Sequence of chain 1.B:
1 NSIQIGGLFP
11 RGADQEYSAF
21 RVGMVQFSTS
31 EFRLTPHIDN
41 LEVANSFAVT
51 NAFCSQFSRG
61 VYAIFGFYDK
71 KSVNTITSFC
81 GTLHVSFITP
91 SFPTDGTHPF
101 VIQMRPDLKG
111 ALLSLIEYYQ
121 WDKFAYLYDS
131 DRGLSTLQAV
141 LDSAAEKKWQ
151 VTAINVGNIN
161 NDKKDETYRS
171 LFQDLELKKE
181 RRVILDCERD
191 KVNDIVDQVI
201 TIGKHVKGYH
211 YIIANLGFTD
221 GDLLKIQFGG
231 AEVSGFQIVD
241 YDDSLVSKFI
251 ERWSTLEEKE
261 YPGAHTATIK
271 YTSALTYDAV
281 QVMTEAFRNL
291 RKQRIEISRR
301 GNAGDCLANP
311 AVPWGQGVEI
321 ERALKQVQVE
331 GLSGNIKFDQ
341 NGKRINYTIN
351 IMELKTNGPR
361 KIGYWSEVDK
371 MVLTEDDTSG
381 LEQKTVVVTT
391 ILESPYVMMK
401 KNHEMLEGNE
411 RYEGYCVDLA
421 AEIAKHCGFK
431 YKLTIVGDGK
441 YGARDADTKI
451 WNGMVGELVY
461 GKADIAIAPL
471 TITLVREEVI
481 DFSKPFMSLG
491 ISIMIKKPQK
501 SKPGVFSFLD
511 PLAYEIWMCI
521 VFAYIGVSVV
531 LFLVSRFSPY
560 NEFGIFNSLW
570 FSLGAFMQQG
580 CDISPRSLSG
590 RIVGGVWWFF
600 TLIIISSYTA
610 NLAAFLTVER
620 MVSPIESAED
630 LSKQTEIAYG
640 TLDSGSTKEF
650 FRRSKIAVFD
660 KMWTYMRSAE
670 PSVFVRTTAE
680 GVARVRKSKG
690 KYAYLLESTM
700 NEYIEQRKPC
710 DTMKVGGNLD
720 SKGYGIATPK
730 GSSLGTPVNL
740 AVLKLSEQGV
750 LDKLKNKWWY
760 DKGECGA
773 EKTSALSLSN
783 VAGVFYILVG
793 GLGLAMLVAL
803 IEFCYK

Binding-site contacts:
Ligand atom C6 contacts residue PCW1 of chain 1.Q at 4.4 Å.
Ligand atom C7 contacts residue VAL505 of chain 1.B at 3.7 Å (hydrophobic).
Ligand atom C14 contacts residue TYR788 of chain 1.B at 4.2 Å (hydrophobic).
Ligand atom C16 contacts residue PCW1 of chain 1.Q at 3.3 Å.
Ligand atom C6 contacts residue VAL505 of chain 1.B at 4.4 Å (hydrophobic).
Ligand atom C26 contacts residue GLY792 of chain 1.B at 4.1 Å.
Ligand atom C27 contacts residue GLY792 of chain 1.B at 3.6 Å.
Ligand atom C5 contacts residue PCW1 of chain 1.Q at 3.7 Å.
Ligand atom C25 contacts residue GLY792 of chain 1.B at 4.2 Å.
Ligand atom C18 contacts residue PHE922 of chain 1.A at 3.9 Å (hydrophobic).
Ligand atom C14 contacts residue PCW1 of chain 1.Q at 4.3 Å.
Ligand atom C25 contacts residue PCW1 of chain 1.R at 4.3 Å.
Ligand atom C20 contacts residue PHE922 of chain 1.A at 4.0 Å (hydrophobic).
Ligand atom C27 contacts residue PCW1 of chain 1.Q at 3.8 Å.
Ligand atom C7 contacts residue LEU970 of chain 1.A at 4.5 Å (hydrophobic).
Ligand atom C7 contacts residue PCW1 of chain 1.Q at 4.2 Å.
Ligand atom C22 contacts residue PHE922 of chain 1.A at 4.2 Å (hydrophobic).
Ligand atom C21 contacts residue VAL966 of chain 1.A at 3.8 Å (hydrophobic).
Ligand atom C23 contacts residue PCW1 of chain 1.R at 3.9 Å.
Ligand atom C9 contacts residue PCW1 of chain 1.Q at 4.1 Å.
Ligand atom C16 contacts residue TYR788 of chain 1.B at 4.0 Å (hydrophobic).
Ligand atom C12 contacts residue PHE922 of chain 1.A at 4.1 Å (hydrophobic).
Ligand atom C6 contacts residue LEU970 of chain 1.A at 3.9 Å (hydrophobic).
Ligand atom C8 contacts residue PCW1 of chain 1.Q at 4.0 Å.
Ligand atom C10 contacts residue PCW1 of chain 1.Q at 4.4 Å.
Ligand atom C4 contacts residue PCW1 of chain 1.Q at 3.9 Å.
Ligand atom C8 contacts residue VAL505 of chain 1.B at 4.5 Å (hydrophobic).
Ligand atom C27 contacts residue PCW1 of chain 1.R at 3.9 Å.
Ligand atom C24 contacts residue PCW1 of chain 1.R at 3.9 Å.
Ligand atom C7 contacts residue TYR788 of chain 1.B at 3.9 Å (hydrophobic).
Ligand atom C17 contacts residue PCW1 of chain 1.Q at 3.9 Å.
Ligand atom C20 contacts residue VAL966 of chain 1.A at 4.3 Å (hydrophobic).
Ligand atom C18 contacts residue LEU970 of chain 1.A at 3.7 Å (hydrophobic).
Ligand atom C15 contacts residue PCW1 of chain 1.Q at 3.4 Å.
Ligand atom C23 contacts residue PCW1 of chain 1.Q at 4.4 Å.
Ligand atom C26 contacts residue PCW1 of chain 1.R at 4.5 Å.
Ligand atom C18 contacts residue VAL966 of chain 1.A at 4.1 Å (hydrophobic).
Ligand atom C15 contacts residue TYR788 of chain 1.B at 3.6 Å (hydrophobic).
Ligand atom C19 contacts residue PCW1 of chain 1.Q at 4.1 Å.

A protein and the small-molecule ligand that binds it are described below.
Small molecule (SMILES): CC(C)CCC[C@@H](C)[C@H]1CC[C@H]2[C@@H]3CC=C4C[C@@H](O)CC[C@]4(C)[C@H]3CC[C@]12C

Sequence of chain 1.A:
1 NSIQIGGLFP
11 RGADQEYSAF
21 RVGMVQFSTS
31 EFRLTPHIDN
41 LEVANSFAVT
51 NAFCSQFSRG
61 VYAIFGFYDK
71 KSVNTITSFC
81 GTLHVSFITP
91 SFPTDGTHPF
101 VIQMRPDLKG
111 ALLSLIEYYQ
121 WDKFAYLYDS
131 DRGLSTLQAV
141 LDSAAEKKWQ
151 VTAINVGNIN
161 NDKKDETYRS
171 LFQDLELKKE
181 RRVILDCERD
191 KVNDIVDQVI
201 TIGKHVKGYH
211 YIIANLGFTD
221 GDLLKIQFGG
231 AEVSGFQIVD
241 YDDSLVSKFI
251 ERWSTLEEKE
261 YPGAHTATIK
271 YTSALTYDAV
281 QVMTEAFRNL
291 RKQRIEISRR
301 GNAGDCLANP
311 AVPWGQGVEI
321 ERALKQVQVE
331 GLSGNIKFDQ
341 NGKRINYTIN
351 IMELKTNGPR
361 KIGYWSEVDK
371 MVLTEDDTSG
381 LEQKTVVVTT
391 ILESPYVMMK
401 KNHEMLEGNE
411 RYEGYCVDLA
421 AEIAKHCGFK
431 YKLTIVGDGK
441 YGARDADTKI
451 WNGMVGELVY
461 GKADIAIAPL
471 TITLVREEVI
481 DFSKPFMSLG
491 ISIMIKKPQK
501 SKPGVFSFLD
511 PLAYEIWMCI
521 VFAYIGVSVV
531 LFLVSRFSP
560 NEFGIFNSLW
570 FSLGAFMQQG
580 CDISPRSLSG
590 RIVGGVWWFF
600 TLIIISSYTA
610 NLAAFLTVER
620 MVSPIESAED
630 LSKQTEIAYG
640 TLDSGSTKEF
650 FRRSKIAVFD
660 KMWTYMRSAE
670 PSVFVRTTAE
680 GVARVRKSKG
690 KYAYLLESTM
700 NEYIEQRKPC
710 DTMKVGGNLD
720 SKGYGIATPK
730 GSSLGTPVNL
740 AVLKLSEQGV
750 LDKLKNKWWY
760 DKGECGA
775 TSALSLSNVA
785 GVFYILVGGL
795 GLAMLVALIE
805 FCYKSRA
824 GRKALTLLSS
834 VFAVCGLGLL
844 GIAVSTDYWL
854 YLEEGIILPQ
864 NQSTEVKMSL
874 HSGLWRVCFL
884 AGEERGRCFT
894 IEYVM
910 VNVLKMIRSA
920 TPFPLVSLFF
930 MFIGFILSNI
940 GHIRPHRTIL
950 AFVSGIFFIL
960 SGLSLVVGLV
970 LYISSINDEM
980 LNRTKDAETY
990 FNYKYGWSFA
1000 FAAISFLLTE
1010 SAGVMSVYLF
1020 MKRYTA